Binding-site contacts:
Ligand atom C2 contacts residue GLN222 of chain 1.A at 3.8 Å.
Ligand atom C7 contacts residue GLU194 of chain 1.A at 3.7 Å.
Ligand atom C6 contacts residue SER282 of chain 1.A at 3.6 Å.
Ligand atom C17 contacts residue THR287 of chain 1.A at 4.0 Å.
Ligand atom C14 contacts residue PHE98 of chain 1.A at 3.9 Å (hydrophobic).
Ligand atom C16 contacts residue ALA283 of chain 1.A at 4.0 Å (hydrophobic).
Ligand atom C17 contacts residue HEM1 of chain 1.E at 3.3 Å.
Ligand atom N3 contacts residue THR287 of chain 1.A at 4.0 Å.
Ligand atom C13 contacts residue SER282 of chain 1.A at 3.0 Å.
Ligand atom C5 contacts residue SER282 of chain 1.A at 4.0 Å.
Ligand atom C15 contacts residue PHE461 of chain 1.A at 3.3 Å (hydrophobic).
Ligand atom O1 contacts residue GLU194 of chain 1.A at 3.9 Å.
Ligand atom S1 contacts residue ASP279 of chain 1.A at 3.6 Å.
Ligand atom C12 contacts residue SER282 of chain 1.A at 3.5 Å.
Ligand atom C9 contacts residue ALA283 of chain 1.A at 3.7 Å (hydrophobic).
Ligand atom N3 contacts residue VAL348 of chain 1.A at 4.0 Å.
Ligand atom C12 contacts residue ALA283 of chain 1.A at 4.0 Å (hydrophobic).
Ligand atom C14 contacts residue GLU194 of chain 1.A at 3.1 Å.
Ligand atom N2 contacts residue LEU99 of chain 1.A at 3.8 Å.
Ligand atom C9 contacts residue PHE98 of chain 1.A at 4.0 Å (hydrophobic).
Ligand atom C1 contacts residue SER282 of chain 1.A at 4.0 Å.
Ligand atom F2 contacts residue PHE225 of chain 1.A at 3.8 Å.
Ligand atom F2 contacts residue GLY190 of chain 1.A at 3.8 Å.
Ligand atom C4 contacts residue GLN222 of chain 1.A at 3.4 Å.
Ligand atom C16 contacts residue PHE98 of chain 1.A at 3.5 Å (hydrophobic).
Ligand atom N3 contacts residue PHE461 of chain 1.A at 3.5 Å.
Ligand atom N4 contacts residue THR287 of chain 1.A at 3.8 Å.
Ligand atom C7 contacts residue LEU191 of chain 1.A at 3.8 Å (hydrophobic).
Ligand atom C13 contacts residue ASP279 of chain 1.A at 4.0 Å.
Ligand atom N2 contacts residue PHE98 of chain 1.A at 3.6 Å.
Ligand atom N2 contacts residue GLU194 of chain 1.A at 2.4 Å (salt-bridge).
Ligand atom S1 contacts residue PHE98 of chain 1.A at 3.6 Å.
Ligand atom C5 contacts residue LEU191 of chain 1.A at 4.0 Å (hydrophobic).
Ligand atom C5 contacts residue ALA187 of chain 1.A at 3.3 Å (hydrophobic).
Ligand atom F1 contacts residue SER282 of chain 1.A at 3.4 Å.
Ligand atom N4 contacts residue PHE98 of chain 1.A at 4.0 Å.
Ligand atom N1 contacts residue GLU194 of chain 1.A at 3.0 Å (salt-bridge).
Ligand atom F2 contacts residue GLN222 of chain 1.A at 3.5 Å.
Ligand atom F1 contacts residue LEU191 of chain 1.A at 3.9 Å.
Ligand atom C3 contacts residue GLN222 of chain 1.A at 3.0 Å.

Sequence of chain 1.A:
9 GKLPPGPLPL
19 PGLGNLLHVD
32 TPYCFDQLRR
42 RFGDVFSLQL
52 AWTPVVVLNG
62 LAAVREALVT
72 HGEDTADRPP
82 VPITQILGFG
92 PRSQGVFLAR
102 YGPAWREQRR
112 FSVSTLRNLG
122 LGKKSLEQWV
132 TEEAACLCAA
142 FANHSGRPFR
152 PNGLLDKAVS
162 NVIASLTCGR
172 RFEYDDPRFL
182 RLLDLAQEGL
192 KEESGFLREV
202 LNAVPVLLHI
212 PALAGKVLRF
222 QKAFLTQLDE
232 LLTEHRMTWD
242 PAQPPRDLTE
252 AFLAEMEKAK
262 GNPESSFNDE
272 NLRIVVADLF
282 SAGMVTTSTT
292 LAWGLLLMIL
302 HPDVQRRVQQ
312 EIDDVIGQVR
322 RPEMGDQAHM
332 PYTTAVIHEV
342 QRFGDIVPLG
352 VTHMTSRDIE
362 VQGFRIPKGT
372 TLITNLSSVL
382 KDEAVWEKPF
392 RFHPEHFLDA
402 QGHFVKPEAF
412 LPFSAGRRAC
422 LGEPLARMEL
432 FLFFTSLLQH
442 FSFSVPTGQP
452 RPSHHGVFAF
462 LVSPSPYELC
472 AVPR

The protein below binds the small molecule below.
Small molecule (SMILES): Cn1cc([C@H]2C[C@H]3CSC(N)=N[C@@]3(c3ccc(F)cc3F)CO2)cn1